Sequence of chain 59.C:
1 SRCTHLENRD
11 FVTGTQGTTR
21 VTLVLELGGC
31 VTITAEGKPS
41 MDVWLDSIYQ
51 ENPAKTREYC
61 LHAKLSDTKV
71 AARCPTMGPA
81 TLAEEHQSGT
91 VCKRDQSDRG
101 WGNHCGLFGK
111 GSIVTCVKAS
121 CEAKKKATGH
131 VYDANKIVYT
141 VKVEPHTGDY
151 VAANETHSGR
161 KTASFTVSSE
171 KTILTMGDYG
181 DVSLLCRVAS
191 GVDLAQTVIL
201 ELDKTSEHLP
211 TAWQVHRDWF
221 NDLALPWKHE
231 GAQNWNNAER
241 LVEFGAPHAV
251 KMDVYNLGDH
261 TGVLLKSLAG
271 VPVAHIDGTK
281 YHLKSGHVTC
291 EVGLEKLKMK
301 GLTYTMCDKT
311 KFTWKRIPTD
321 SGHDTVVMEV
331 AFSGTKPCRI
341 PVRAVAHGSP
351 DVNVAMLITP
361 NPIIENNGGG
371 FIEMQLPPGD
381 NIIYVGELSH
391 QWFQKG

Binding-site contacts:
Ligand atom N2 contacts residue GLU155 of chain 59.C at 3.0 Å (salt-bridge).
Ligand atom C5 contacts residue ASN154 of chain 59.C at 3.6 Å.
Ligand atom C2 contacts residue ASN154 of chain 59.C at 2.4 Å.
Ligand atom C7 contacts residue ASN154 of chain 59.C at 3.3 Å.
Ligand atom C3 contacts residue ASN154 of chain 59.C at 3.7 Å.
Ligand atom C1 contacts residue HIS104 of chain 59.A at 3.4 Å.
Ligand atom O5 contacts residue HIS104 of chain 59.A at 3.1 Å (h-bond).
Ligand atom O7 contacts residue ASN154 of chain 59.C at 3.2 Å (h-bond).
Ligand atom C8 contacts residue GLU155 of chain 59.C at 3.8 Å.
Ligand atom C2 contacts residue GLU155 of chain 59.C at 3.7 Å.
Ligand atom C7 contacts residue GLU155 of chain 59.C at 3.9 Å.
Ligand atom N2 contacts residue ASN154 of chain 59.C at 2.9 Å (h-bond).
Ligand atom C4 contacts residue ASN154 of chain 59.C at 4.2 Å.
Ligand atom C8 contacts residue ASN154 of chain 59.C at 3.6 Å.
Ligand atom O3 contacts residue GLU155 of chain 59.C at 4.3 Å.
Ligand atom C6 contacts residue HIS104 of chain 59.A at 4.0 Å.
Ligand atom C5 contacts residue HIS104 of chain 59.A at 3.6 Å.
Ligand atom C1 contacts residue GLU155 of chain 59.C at 3.9 Å.
Ligand atom O5 contacts residue ASN154 of chain 59.C at 2.3 Å (h-bond).
Ligand atom C1 contacts residue ASN154 of chain 59.C at 1.4 Å.
Ligand atom C3 contacts residue GLU155 of chain 59.C at 3.7 Å.

Sequence of chain 59.A:
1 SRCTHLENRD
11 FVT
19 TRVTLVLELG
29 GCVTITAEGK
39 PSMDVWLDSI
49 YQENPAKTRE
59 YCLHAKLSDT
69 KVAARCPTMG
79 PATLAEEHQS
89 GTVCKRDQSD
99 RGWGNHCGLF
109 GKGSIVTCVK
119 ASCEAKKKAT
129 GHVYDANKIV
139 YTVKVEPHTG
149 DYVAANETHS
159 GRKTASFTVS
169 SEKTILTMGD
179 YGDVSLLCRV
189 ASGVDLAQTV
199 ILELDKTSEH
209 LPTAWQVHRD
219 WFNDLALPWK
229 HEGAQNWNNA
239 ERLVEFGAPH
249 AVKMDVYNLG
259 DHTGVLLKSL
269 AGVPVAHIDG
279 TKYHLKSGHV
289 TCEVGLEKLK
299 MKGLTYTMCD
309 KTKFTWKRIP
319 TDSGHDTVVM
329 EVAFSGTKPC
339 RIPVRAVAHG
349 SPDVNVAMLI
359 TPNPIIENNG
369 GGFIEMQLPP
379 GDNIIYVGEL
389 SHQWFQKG

This protein binds this small molecule.
Small molecule (SMILES): CC(=O)N[C@@H]1[C@@H](O)[C@H](O)[C@@H](CO)O[C@H]1O